The protein below binds the small molecule below.
Small molecule (SMILES): CC(=O)N[C@H]1[C@H](O[C@H]2[C@H](O)[C@@H](NC(C)=O)CO[C@@H]2CO)O[C@H](CO)[C@@H](O[C@@H]2O[C@H](CO[C@H]3O[C@H](CO[C@H]4O[C@H](CO)[C@@H](O)[C@H](O)[C@@H]4O)[C@@H](O)[C@H](O[C@H]4O[C@H](CO)[C@@H](O)[C@H](O)[C@@H]4O)[C@@H]3O)[C@@H](O)[C@H](O[C@H]3O[C@H](CO)[C@@H](O)[C@H](O)[C@@H]3O)[C@@H]2O)[C@@H]1O

Sequence of chain 1.A:
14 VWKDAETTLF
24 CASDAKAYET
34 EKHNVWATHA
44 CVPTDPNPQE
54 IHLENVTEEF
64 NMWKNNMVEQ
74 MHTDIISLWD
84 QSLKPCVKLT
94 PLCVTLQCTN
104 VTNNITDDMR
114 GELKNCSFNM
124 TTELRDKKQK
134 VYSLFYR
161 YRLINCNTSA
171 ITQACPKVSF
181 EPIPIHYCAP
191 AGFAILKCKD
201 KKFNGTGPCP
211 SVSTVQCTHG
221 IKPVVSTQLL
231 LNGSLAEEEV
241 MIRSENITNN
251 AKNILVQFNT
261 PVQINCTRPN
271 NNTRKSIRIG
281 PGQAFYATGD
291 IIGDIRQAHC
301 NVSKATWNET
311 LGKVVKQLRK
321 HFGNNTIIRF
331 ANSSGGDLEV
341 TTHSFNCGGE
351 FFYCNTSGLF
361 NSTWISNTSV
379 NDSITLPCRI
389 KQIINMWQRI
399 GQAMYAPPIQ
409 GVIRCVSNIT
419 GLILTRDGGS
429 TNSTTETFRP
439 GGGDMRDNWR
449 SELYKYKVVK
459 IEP

Binding-site contacts:
Ligand atom O6 contacts residue ASN272 of chain 1.A at 3.9 Å.
Ligand atom C8 contacts residue PHE62 of chain 1.C at 4.2 Å (hydrophobic).
Ligand atom C3 contacts residue ASN271 of chain 1.A at 3.9 Å.
Ligand atom C8 contacts residue ILE292 of chain 1.A at 4.1 Å (hydrophobic).
Ligand atom O7 contacts residue PHE62 of chain 1.C at 3.7 Å.
Ligand atom O6 contacts residue ARG274 of chain 1.A at 4.4 Å.
Ligand atom O7 contacts residue GLY293 of chain 1.A at 4.5 Å.
Ligand atom C5 contacts residue ASN271 of chain 1.A at 3.6 Å.
Ligand atom C8 contacts residue VAL410 of chain 1.A at 4.0 Å (hydrophobic).
Ligand atom O5 contacts residue ILE291 of chain 1.A at 4.1 Å.
Ligand atom O6 contacts residue THR273 of chain 1.A at 3.3 Å.
Ligand atom O5 contacts residue ASN271 of chain 1.A at 2.4 Å (h-bond).
Ligand atom C7 contacts residue PHE62 of chain 1.C at 4.3 Å (hydrophobic).
Ligand atom O7 contacts residue ILE292 of chain 1.A at 3.0 Å (h-bond).
Ligand atom N2 contacts residue ASN271 of chain 1.A at 3.0 Å (h-bond).
Ligand atom C2 contacts residue ASN271 of chain 1.A at 2.6 Å.
Ligand atom O7 contacts residue ASN271 of chain 1.A at 3.2 Å (h-bond).
Ligand atom C1 contacts residue ILE291 of chain 1.A at 4.2 Å (hydrophobic).
Ligand atom C8 contacts residue ASN271 of chain 1.A at 3.8 Å.
Ligand atom C4 contacts residue ASN271 of chain 1.A at 4.3 Å.
Ligand atom C7 contacts residue ILE292 of chain 1.A at 3.9 Å (hydrophobic).
Ligand atom O5 contacts residue THR273 of chain 1.A at 4.4 Å.
Ligand atom C7 contacts residue ASN271 of chain 1.A at 3.2 Å.
Ligand atom C1 contacts residue ASN271 of chain 1.A at 1.4 Å.
Ligand atom C6 contacts residue THR273 of chain 1.A at 3.9 Å.

Sequence of chain 1.C:
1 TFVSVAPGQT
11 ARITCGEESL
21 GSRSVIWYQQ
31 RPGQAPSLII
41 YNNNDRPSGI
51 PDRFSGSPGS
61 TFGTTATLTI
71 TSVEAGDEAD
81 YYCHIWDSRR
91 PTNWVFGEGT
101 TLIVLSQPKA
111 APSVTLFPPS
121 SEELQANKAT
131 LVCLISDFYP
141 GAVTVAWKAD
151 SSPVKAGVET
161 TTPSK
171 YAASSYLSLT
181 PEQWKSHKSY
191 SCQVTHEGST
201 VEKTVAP